Sequence of chain 1.R:
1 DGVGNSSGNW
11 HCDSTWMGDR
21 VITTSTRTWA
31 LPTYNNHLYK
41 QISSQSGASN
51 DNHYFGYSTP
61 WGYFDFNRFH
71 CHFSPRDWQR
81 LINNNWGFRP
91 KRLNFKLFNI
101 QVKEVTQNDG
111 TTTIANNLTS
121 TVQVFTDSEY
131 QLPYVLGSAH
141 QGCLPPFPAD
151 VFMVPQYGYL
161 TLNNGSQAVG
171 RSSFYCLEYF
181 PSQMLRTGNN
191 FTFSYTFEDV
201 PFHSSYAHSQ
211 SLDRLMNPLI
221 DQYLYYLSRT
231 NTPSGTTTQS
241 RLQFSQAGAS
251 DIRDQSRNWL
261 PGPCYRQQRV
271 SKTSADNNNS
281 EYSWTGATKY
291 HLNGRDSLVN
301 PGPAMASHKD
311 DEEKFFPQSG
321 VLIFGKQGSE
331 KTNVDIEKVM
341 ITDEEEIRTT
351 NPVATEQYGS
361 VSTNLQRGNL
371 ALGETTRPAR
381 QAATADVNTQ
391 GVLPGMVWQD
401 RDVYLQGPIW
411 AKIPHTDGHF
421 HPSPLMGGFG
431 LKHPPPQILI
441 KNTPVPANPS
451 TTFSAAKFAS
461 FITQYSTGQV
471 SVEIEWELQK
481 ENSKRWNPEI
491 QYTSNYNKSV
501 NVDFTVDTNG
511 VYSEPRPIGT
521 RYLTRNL

A small-molecule ligand and the protein it binds are described below.
Small molecule (SMILES): Nc1ncnc2c1ncn2[C@H]1C[C@H](O)[C@@H](COP(=O)(O)O)O1

Binding-site contacts:
Ligand atom N7 contacts residue HIS421 of chain 1.R at 4.0 Å.
Ligand atom C8 contacts residue HIS421 of chain 1.R at 3.8 Å.
Ligand atom C2 contacts residue GLY430 of chain 1.R at 3.6 Å.
Ligand atom N7 contacts residue SER423 of chain 1.R at 4.0 Å.
Ligand atom C6 contacts residue GLY430 of chain 1.R at 3.9 Å.
Ligand atom N6 contacts residue PRO422 of chain 1.R at 3.2 Å (h-bond).
Ligand atom C1' contacts residue PRO201 of chain 1.R at 4.3 Å (hydrophobic).
Ligand atom C2 contacts residue VAL200 of chain 1.R at 4.4 Å (hydrophobic).
Ligand atom N9 contacts residue PRO201 of chain 1.R at 3.8 Å.
Ligand atom N3 contacts residue PRO201 of chain 1.R at 4.0 Å.
Ligand atom N6 contacts residue PRO424 of chain 1.R at 4.1 Å.
Ligand atom N7 contacts residue PRO201 of chain 1.R at 4.1 Å.
Ligand atom C6 contacts residue VAL200 of chain 1.R at 4.2 Å (hydrophobic).
Ligand atom O1P contacts residue HIS419 of chain 1.R at 4.3 Å.
Ligand atom N6 contacts residue GLY430 of chain 1.R at 3.0 Å (h-bond).
Ligand atom C6 contacts residue SER423 of chain 1.R at 4.2 Å.
Ligand atom C6 contacts residue PRO201 of chain 1.R at 4.3 Å (hydrophobic).
Ligand atom C5' contacts residue HIS421 of chain 1.R at 3.7 Å.
Ligand atom O5' contacts residue PHE420 of chain 1.R at 4.2 Å.
Ligand atom P contacts residue PHE420 of chain 1.R at 4.2 Å.
Ligand atom O1P contacts residue HIS421 of chain 1.R at 4.1 Å.
Ligand atom N1 contacts residue VAL200 of chain 1.R at 3.9 Å.
Ligand atom C4 contacts residue PRO201 of chain 1.R at 3.9 Å (hydrophobic).
Ligand atom O5' contacts residue HIS421 of chain 1.R at 3.0 Å (h-bond).
Ligand atom N9 contacts residue PRO422 of chain 1.R at 4.3 Å.
Ligand atom C8 contacts residue PRO201 of chain 1.R at 3.9 Å (hydrophobic).
Ligand atom N1 contacts residue PRO422 of chain 1.R at 3.6 Å.
Ligand atom O4' contacts residue HIS421 of chain 1.R at 4.2 Å.
Ligand atom O5' contacts residue PRO422 of chain 1.R at 3.8 Å.
Ligand atom N6 contacts residue SER423 of chain 1.R at 3.5 Å.
Ligand atom C4 contacts residue PRO422 of chain 1.R at 4.2 Å (hydrophobic).
Ligand atom C5 contacts residue PRO422 of chain 1.R at 4.0 Å (hydrophobic).
Ligand atom C2 contacts residue PRO201 of chain 1.R at 4.2 Å (hydrophobic).
Ligand atom N3 contacts residue PRO422 of chain 1.R at 4.4 Å.
Ligand atom C3' contacts residue PRO422 of chain 1.R at 3.7 Å (hydrophobic).
Ligand atom C6 contacts residue PRO422 of chain 1.R at 3.4 Å (hydrophobic).
Ligand atom N6 contacts residue PHE429 of chain 1.R at 4.1 Å.
Ligand atom C5 contacts residue PRO201 of chain 1.R at 4.0 Å (hydrophobic).
Ligand atom N1 contacts residue GLY430 of chain 1.R at 2.9 Å (h-bond).
Ligand atom P contacts residue HIS421 of chain 1.R at 3.6 Å.